The protein below binds the small molecule below.
Small molecule (SMILES): CC(=O)N[C@H]1[C@H](O[C@H]2[C@H](O)[C@@H](NC(C)=O)CO[C@@H]2CO)O[C@H](CO)[C@@H](O)[C@@H]1O

Sequence of chain 1.C:
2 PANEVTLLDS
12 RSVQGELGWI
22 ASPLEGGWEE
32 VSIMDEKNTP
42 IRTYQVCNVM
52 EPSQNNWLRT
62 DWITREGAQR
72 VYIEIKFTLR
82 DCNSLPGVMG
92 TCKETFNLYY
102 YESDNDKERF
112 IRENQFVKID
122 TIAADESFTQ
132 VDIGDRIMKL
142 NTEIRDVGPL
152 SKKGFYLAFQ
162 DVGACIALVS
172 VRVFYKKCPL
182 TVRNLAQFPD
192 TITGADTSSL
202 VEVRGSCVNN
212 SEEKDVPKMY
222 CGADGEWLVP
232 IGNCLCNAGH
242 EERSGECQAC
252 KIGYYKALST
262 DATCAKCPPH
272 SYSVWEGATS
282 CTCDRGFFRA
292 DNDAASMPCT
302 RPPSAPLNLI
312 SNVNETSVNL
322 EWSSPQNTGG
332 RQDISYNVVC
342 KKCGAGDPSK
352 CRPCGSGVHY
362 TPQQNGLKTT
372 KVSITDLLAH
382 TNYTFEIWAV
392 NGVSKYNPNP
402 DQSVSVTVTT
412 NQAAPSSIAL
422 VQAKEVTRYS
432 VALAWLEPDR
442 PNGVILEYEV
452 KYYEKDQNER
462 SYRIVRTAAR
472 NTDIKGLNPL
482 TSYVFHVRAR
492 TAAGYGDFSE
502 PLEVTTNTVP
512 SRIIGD

Binding-site contacts:
Ligand atom C4 contacts residue ASN383 of chain 1.C at 4.0 Å.
Ligand atom O6 contacts residue THR408 of chain 1.C at 4.3 Å.
Ligand atom O5 contacts residue ASN383 of chain 1.C at 2.2 Å (h-bond).
Ligand atom C2 contacts residue ASN383 of chain 1.C at 2.8 Å.
Ligand atom C6 contacts residue ASN383 of chain 1.C at 3.4 Å.
Ligand atom C1 contacts residue ASN383 of chain 1.C at 1.4 Å.
Ligand atom C3 contacts residue ASN383 of chain 1.C at 3.9 Å.
Ligand atom N2 contacts residue ASN383 of chain 1.C at 3.4 Å (h-bond).
Ligand atom C8 contacts residue ASN383 of chain 1.C at 4.3 Å.
Ligand atom O7 contacts residue ASN383 of chain 1.C at 4.0 Å.
Ligand atom C5 contacts residue ASN383 of chain 1.C at 3.2 Å.
Ligand atom C6 contacts residue ALA346 of chain 1.C at 4.0 Å (hydrophobic).
Ligand atom O5 contacts residue THR410 of chain 1.C at 4.4 Å.
Ligand atom O6 contacts residue ASN383 of chain 1.C at 3.4 Å (h-bond).
Ligand atom O6 contacts residue ALA346 of chain 1.C at 4.2 Å.
Ligand atom C8 contacts residue HIS381 of chain 1.C at 3.4 Å.
Ligand atom C7 contacts residue ASN383 of chain 1.C at 3.8 Å.
Ligand atom C4 contacts residue ALA346 of chain 1.C at 4.4 Å (hydrophobic).
Ligand atom O5 contacts residue ALA346 of chain 1.C at 4.1 Å.